Sequence of chain 3.A:
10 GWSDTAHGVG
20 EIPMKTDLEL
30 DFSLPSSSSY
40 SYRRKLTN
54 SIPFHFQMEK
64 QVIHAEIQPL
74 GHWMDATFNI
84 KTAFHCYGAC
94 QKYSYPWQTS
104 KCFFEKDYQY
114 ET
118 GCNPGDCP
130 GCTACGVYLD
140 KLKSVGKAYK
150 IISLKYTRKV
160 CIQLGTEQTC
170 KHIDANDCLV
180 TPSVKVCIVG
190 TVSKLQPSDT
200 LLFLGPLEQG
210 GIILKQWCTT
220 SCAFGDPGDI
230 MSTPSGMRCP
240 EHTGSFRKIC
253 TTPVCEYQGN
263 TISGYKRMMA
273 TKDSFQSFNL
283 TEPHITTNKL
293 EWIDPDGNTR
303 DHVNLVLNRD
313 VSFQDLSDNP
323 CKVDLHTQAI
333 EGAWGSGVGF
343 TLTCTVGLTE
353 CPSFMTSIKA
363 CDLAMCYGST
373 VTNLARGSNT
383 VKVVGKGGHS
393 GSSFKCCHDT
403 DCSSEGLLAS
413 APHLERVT

Binding-site contacts:
Ligand atom C6 contacts residue GLN208 of chain 3.A at 3.7 Å.
Ligand atom C4 contacts residue GLU333 of chain 1.A at 4.2 Å.
Ligand atom C8 contacts residue ILE211 of chain 3.A at 4.0 Å (hydrophobic).
Ligand atom N2 contacts residue VAL386 of chain 1.A at 3.8 Å.
Ligand atom C7 contacts residue VAL340 of chain 1.A at 4.0 Å (hydrophobic).
Ligand atom C3 contacts residue ASN281 of chain 3.A at 3.8 Å.
Ligand atom C1 contacts residue ASN281 of chain 3.A at 1.4 Å.
Ligand atom O3 contacts residue THR343 of chain 1.A at 3.7 Å.
Ligand atom C8 contacts residue LEU203 of chain 3.A at 4.1 Å (hydrophobic).
Ligand atom O6 contacts residue GLN208 of chain 3.A at 2.8 Å (h-bond).
Ligand atom C8 contacts residue LYS384 of chain 1.A at 4.1 Å.
Ligand atom O7 contacts residue GLU207 of chain 3.A at 4.2 Å.
Ligand atom O6 contacts residue GLU333 of chain 1.A at 2.2 Å (salt-bridge).
Ligand atom C2 contacts residue THR343 of chain 1.A at 4.0 Å.
Ligand atom C2 contacts residue ASN281 of chain 3.A at 2.5 Å.
Ligand atom O5 contacts residue GLN208 of chain 3.A at 3.2 Å (h-bond).
Ligand atom C8 contacts residue VAL340 of chain 1.A at 3.8 Å (hydrophobic).
Ligand atom C2 contacts residue GLN208 of chain 3.A at 3.8 Å.
Ligand atom C5 contacts residue GLU333 of chain 1.A at 3.8 Å.
Ligand atom O7 contacts residue ASN281 of chain 3.A at 3.0 Å (h-bond).
Ligand atom O5 contacts residue GLU333 of chain 1.A at 3.4 Å (salt-bridge).
Ligand atom C1 contacts residue GLN208 of chain 3.A at 3.9 Å.
Ligand atom O6 contacts residue GLY209 of chain 3.A at 3.2 Å.
Ligand atom O7 contacts residue VAL340 of chain 1.A at 4.0 Å.
Ligand atom C3 contacts residue GLN208 of chain 3.A at 4.2 Å.
Ligand atom N2 contacts residue THR343 of chain 1.A at 3.4 Å (h-bond).
Ligand atom C7 contacts residue ASN281 of chain 3.A at 3.2 Å.
Ligand atom O6 contacts residue GLY210 of chain 3.A at 3.6 Å.
Ligand atom C7 contacts residue VAL386 of chain 1.A at 4.2 Å (hydrophobic).
Ligand atom O5 contacts residue ASN281 of chain 3.A at 2.3 Å (h-bond).
Ligand atom O3 contacts residue GLU333 of chain 1.A at 3.9 Å.
Ligand atom C8 contacts residue VAL386 of chain 1.A at 4.0 Å (hydrophobic).
Ligand atom C5 contacts residue GLN208 of chain 3.A at 3.6 Å.
Ligand atom O5 contacts residue GLY209 of chain 3.A at 4.0 Å.
Ligand atom N2 contacts residue ASN281 of chain 3.A at 3.0 Å (h-bond).
Ligand atom C6 contacts residue GLU333 of chain 1.A at 3.2 Å.
Ligand atom C5 contacts residue ASN281 of chain 3.A at 3.6 Å.
Ligand atom C3 contacts residue THR343 of chain 1.A at 3.5 Å.
Ligand atom O2 contacts residue MET271 of chain 3.A at 3.7 Å.
Ligand atom C4 contacts residue GLN208 of chain 3.A at 3.5 Å.

Sequence of chain 1.A:
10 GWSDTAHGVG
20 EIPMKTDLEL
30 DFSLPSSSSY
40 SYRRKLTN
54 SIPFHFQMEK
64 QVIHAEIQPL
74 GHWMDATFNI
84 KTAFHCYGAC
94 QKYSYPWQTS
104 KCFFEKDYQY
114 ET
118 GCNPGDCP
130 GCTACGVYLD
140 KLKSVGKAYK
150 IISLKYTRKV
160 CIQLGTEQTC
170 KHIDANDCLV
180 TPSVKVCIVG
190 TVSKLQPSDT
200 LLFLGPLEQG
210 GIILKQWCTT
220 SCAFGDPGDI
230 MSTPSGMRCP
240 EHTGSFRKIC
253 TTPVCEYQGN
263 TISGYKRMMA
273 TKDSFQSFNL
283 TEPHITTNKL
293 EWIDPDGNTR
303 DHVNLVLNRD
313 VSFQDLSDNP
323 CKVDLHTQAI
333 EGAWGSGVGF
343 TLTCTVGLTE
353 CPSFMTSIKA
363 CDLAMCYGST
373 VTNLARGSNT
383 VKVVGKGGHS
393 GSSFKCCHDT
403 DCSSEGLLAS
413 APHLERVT

A protein and the small-molecule ligand that binds it are described below.
Small molecule (SMILES): CC(=O)N[C@H]1[C@H](O[C@H]2[C@H](O)[C@@H](NC(C)=O)CO[C@@H]2CO)O[C@H](CO)[C@@H](O[C@@H]2O[C@H](CO[C@H]3O[C@H](CO)[C@@H](O)[C@H](O)[C@@H]3O)[C@@H](O)[C@H](O)[C@@H]2O)[C@@H]1O